Binding-site contacts:
Ligand atom C6 contacts residue LYS565 of chain 1.A at 4.2 Å.
Ligand atom O5 contacts residue ASN618 of chain 1.A at 2.3 Å (h-bond).
Ligand atom C1 contacts residue SER587 of chain 1.A at 4.0 Å.
Ligand atom N2 contacts residue LYS586 of chain 1.A at 4.0 Å.
Ligand atom C7 contacts residue SER587 of chain 1.A at 4.1 Å.
Ligand atom O7 contacts residue SER587 of chain 1.A at 3.3 Å.
Ligand atom C5 contacts residue ASN618 of chain 1.A at 3.6 Å.
Ligand atom C8 contacts residue LYS586 of chain 1.A at 3.2 Å.
Ligand atom C2 contacts residue ASN618 of chain 1.A at 2.3 Å.
Ligand atom O7 contacts residue ASN618 of chain 1.A at 3.8 Å.
Ligand atom C2 contacts residue SER587 of chain 1.A at 4.2 Å.
Ligand atom O6 contacts residue LYS565 of chain 1.A at 4.2 Å.
Ligand atom C7 contacts residue ASN618 of chain 1.A at 3.5 Å.
Ligand atom C7 contacts residue LYS586 of chain 1.A at 3.3 Å.
Ligand atom C4 contacts residue LYS565 of chain 1.A at 4.4 Å.
Ligand atom O7 contacts residue LYS586 of chain 1.A at 3.4 Å (salt-bridge).
Ligand atom N2 contacts residue ASN618 of chain 1.A at 2.8 Å (h-bond).
Ligand atom C5 contacts residue VAL589 of chain 1.A at 4.4 Å (hydrophobic).
Ligand atom O5 contacts residue VAL589 of chain 1.A at 3.8 Å.
Ligand atom C6 contacts residue VAL589 of chain 1.A at 3.6 Å (hydrophobic).
Ligand atom C1 contacts residue ASN618 of chain 1.A at 1.4 Å.
Ligand atom O7 contacts residue THR562 of chain 1.A at 4.3 Å.
Ligand atom O5 contacts residue SER587 of chain 1.A at 4.3 Å.
Ligand atom C3 contacts residue ASN618 of chain 1.A at 3.6 Å.
Ligand atom C4 contacts residue ASN618 of chain 1.A at 4.0 Å.

This small molecule binds to this protein.
Small molecule (SMILES): CC(=O)N[C@@H]1[C@@H](O)[C@H](O)[C@@H](CO)O[C@H]1O

Sequence of chain 1.A:
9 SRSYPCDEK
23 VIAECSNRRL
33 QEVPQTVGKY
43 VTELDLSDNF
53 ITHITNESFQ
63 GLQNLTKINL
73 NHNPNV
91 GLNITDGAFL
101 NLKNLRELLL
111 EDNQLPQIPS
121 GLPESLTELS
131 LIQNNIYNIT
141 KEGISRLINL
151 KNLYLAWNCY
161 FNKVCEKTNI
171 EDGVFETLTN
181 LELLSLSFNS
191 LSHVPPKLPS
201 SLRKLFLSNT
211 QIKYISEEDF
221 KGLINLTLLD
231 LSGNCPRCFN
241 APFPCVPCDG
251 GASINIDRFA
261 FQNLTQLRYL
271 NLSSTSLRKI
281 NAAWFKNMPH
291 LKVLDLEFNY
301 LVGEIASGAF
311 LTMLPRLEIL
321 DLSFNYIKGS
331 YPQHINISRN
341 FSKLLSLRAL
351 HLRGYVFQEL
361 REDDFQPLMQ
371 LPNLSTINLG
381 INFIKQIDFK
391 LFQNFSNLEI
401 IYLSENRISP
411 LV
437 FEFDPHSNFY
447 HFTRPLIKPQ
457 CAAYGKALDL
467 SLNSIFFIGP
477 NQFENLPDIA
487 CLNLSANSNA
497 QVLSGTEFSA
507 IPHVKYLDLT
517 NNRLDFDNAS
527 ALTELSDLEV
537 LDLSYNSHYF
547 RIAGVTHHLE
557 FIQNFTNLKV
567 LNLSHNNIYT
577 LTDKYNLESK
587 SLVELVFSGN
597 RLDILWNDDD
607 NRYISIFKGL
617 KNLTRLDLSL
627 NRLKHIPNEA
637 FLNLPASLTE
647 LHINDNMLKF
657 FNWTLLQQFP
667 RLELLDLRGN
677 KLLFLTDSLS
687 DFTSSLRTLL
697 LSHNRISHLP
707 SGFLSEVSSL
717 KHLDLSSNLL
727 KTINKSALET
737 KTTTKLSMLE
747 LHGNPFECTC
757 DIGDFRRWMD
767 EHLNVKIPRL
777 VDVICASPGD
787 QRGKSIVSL